Sequence of chain 1.C:
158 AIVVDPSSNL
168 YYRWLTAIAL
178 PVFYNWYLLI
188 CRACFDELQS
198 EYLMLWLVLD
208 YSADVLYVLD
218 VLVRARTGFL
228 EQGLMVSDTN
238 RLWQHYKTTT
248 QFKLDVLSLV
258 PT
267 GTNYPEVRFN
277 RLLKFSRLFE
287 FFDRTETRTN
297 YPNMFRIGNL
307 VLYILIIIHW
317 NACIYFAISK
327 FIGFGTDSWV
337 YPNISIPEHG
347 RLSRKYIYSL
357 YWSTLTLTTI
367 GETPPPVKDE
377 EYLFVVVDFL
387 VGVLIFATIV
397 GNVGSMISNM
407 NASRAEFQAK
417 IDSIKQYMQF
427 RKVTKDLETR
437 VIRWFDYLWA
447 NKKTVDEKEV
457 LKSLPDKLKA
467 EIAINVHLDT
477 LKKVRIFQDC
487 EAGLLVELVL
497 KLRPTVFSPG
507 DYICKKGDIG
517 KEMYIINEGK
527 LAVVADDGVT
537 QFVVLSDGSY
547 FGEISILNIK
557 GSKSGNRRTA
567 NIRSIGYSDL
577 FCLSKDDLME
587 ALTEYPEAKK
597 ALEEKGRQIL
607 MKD

Binding-site contacts:
Ligand atom N2 contacts residue PHE330 of chain 1.C at 4.4 Å.
Ligand atom O7 contacts residue GLY331 of chain 1.C at 4.2 Å.
Ligand atom O5 contacts residue SER341 of chain 1.C at 3.5 Å.
Ligand atom C5 contacts residue SER341 of chain 1.C at 3.9 Å.
Ligand atom C2 contacts residue ASN339 of chain 1.C at 2.4 Å.
Ligand atom C3 contacts residue ASN339 of chain 1.C at 3.8 Å.
Ligand atom N2 contacts residue ASN339 of chain 1.C at 2.9 Å (h-bond).
Ligand atom O5 contacts residue ASN339 of chain 1.C at 2.4 Å (h-bond).
Ligand atom C8 contacts residue PHE330 of chain 1.C at 3.3 Å (hydrophobic).
Ligand atom C7 contacts residue ASN339 of chain 1.C at 3.5 Å.
Ligand atom C7 contacts residue PHE330 of chain 1.C at 4.2 Å (hydrophobic).
Ligand atom C1 contacts residue ASN339 of chain 1.C at 1.4 Å.
Ligand atom C1 contacts residue SER341 of chain 1.C at 4.0 Å.
Ligand atom O7 contacts residue ASN339 of chain 1.C at 3.7 Å.
Ligand atom C7 contacts residue GLY331 of chain 1.C at 4.2 Å.
Ligand atom O5 contacts residue ILE342 of chain 1.C at 4.4 Å.
Ligand atom C8 contacts residue GLY331 of chain 1.C at 3.4 Å.
Ligand atom C5 contacts residue ASN339 of chain 1.C at 3.7 Å.
Ligand atom C6 contacts residue SER341 of chain 1.C at 4.1 Å.
Ligand atom C8 contacts residue THR332 of chain 1.C at 4.0 Å.
Ligand atom C4 contacts residue ASN339 of chain 1.C at 4.2 Å.

This protein binds this small molecule.
Small molecule (SMILES): CC(=O)N[C@@H]1[C@@H](O)[C@H](O)[C@@H](CO)O[C@H]1O